The small molecule below binds the protein below.
Small molecule (SMILES): CCC(CC)O[C@@H]1C=C(C(=O)O)C[C@H](N)[C@H]1NC(C)=O

Binding-site contacts:
Ligand atom O1B contacts residue TYR322 of chain 1.A at 3.8 Å.
Ligand atom C1 contacts residue ARG288 of chain 1.A at 3.9 Å.
Ligand atom C11 contacts residue SER98 of chain 1.A at 4.2 Å.
Ligand atom C82 contacts residue ILE141 of chain 1.A at 3.9 Å (hydrophobic).
Ligand atom C8 contacts residue GLU195 of chain 1.A at 4.0 Å.
Ligand atom C7 contacts residue ARG211 of chain 1.A at 3.9 Å.
Ligand atom C91 contacts residue ARG211 of chain 1.A at 3.5 Å.
Ligand atom C10 contacts residue ARG70 of chain 1.A at 3.9 Å.
Ligand atom C81 contacts residue ALA165 of chain 1.A at 4.0 Å (hydrophobic).
Ligand atom C1 contacts residue TYR264 of chain 1.A at 4.0 Å (hydrophobic).
Ligand atom O1B contacts residue ARG288 of chain 1.A at 3.4 Å (salt-bridge).
Ligand atom O1B contacts residue ARG36 of chain 1.A at 3.5 Å (salt-bridge).
Ligand atom N4 contacts residue GLU37 of chain 1.A at 3.3 Å (salt-bridge).
Ligand atom O1A contacts residue TYR264 of chain 1.A at 2.9 Å (h-bond).
Ligand atom C3 contacts residue TYR322 of chain 1.A at 3.5 Å (hydrophobic).
Ligand atom C7 contacts residue GLU196 of chain 1.A at 4.2 Å.
Ligand atom O10 contacts residue ARG70 of chain 1.A at 2.9 Å (salt-bridge).
Ligand atom C2 contacts residue TYR322 of chain 1.A at 3.0 Å (hydrophobic).
Ligand atom C11 contacts residue ARG70 of chain 1.A at 3.8 Å.
Ligand atom C1 contacts residue TYR322 of chain 1.A at 3.3 Å (hydrophobic).
Ligand atom C9 contacts residue ARG143 of chain 1.A at 4.0 Å.
Ligand atom C11 contacts residue ILE141 of chain 1.A at 3.9 Å (hydrophobic).
Ligand atom C91 contacts residue GLU195 of chain 1.A at 4.2 Å.
Ligand atom C82 contacts residue ARG143 of chain 1.A at 3.7 Å.
Ligand atom O1A contacts residue ARG288 of chain 1.A at 3.2 Å (salt-bridge).
Ligand atom C4 contacts residue TYR322 of chain 1.A at 3.9 Å (hydrophobic).
Ligand atom O10 contacts residue ASP69 of chain 1.A at 4.2 Å.
Ligand atom C6 contacts residue GLU196 of chain 1.A at 4.0 Å.
Ligand atom O1A contacts residue ARG211 of chain 1.A at 3.6 Å (salt-bridge).
Ligand atom C11 contacts residue ARG143 of chain 1.A at 4.1 Å.
Ligand atom C3 contacts residue GLU37 of chain 1.A at 3.9 Å.
Ligand atom C11 contacts residue TRP97 of chain 1.A at 3.7 Å (hydrophobic).
Ligand atom O1A contacts residue TYR322 of chain 1.A at 3.6 Å.
Ligand atom C3 contacts residue ARG36 of chain 1.A at 3.9 Å.
Ligand atom C81 contacts residue ARG143 of chain 1.A at 3.7 Å.
Ligand atom C9 contacts residue GLU195 of chain 1.A at 3.1 Å.
Ligand atom C4 contacts residue GLU37 of chain 1.A at 3.8 Å.
Ligand atom C8 contacts residue ARG143 of chain 1.A at 3.8 Å.
Ligand atom C6 contacts residue TYR322 of chain 1.A at 3.9 Å (hydrophobic).
Ligand atom C7 contacts residue TYR322 of chain 1.A at 3.3 Å (hydrophobic).

Sequence of chain 1.A:
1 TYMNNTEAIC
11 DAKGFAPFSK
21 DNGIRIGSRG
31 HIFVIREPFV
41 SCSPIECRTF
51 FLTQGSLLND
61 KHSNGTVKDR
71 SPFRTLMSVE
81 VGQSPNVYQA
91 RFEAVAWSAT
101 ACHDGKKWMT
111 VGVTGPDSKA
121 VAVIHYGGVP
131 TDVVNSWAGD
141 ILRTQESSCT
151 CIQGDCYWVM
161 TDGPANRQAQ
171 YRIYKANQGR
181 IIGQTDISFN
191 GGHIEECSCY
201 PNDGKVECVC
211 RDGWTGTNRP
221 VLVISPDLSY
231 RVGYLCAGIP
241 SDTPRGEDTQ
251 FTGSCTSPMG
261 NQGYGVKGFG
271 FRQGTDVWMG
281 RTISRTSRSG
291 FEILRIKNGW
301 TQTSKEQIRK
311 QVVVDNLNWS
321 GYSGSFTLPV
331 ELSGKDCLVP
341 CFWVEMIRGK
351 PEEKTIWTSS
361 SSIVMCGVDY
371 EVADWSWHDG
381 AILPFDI